A protein and the small-molecule ligand that binds it are described below.
Small molecule (SMILES): CC(=O)N[C@H]1[C@H](O[C@H]2[C@H](O)[C@@H](NC(C)=O)CO[C@@H]2CO)O[C@H](CO)[C@@H](O[C@@H]2O[C@H](CO)[C@@H](O)[C@H](O)[C@@H]2O)[C@@H]1O

Binding-site contacts:
Ligand atom O7 contacts residue VAL412 of chain 1.C at 3.2 Å.
Ligand atom C8 contacts residue SER413 of chain 1.C at 4.2 Å.
Ligand atom C4 contacts residue GLU179 of chain 1.C at 4.0 Å.
Ligand atom O5 contacts residue NAG1 of chain 1.YA at 4.0 Å.
Ligand atom O5 contacts residue ASN230 of chain 1.C at 2.4 Å (h-bond).
Ligand atom C7 contacts residue SER413 of chain 1.C at 4.0 Å.
Ligand atom C6 contacts residue NAG1 of chain 1.YA at 3.9 Å.
Ligand atom O3 contacts residue CYS345 of chain 1.C at 3.8 Å.
Ligand atom C1 contacts residue SER413 of chain 1.C at 3.4 Å.
Ligand atom N2 contacts residue SER413 of chain 1.C at 2.9 Å (h-bond).
Ligand atom O4 contacts residue GLU179 of chain 1.C at 3.5 Å (salt-bridge).
Ligand atom C5 contacts residue NAG1 of chain 1.YA at 4.0 Å.
Ligand atom C1 contacts residue ASN230 of chain 1.C at 1.4 Å.
Ligand atom C1 contacts residue VAL412 of chain 1.C at 4.1 Å (hydrophobic).
Ligand atom O3 contacts residue CYS411 of chain 1.C at 3.9 Å.
Ligand atom C8 contacts residue VAL222 of chain 1.C at 3.9 Å (hydrophobic).
Ligand atom C7 contacts residue VAL412 of chain 1.C at 3.8 Å (hydrophobic).
Ligand atom C5 contacts residue GLU179 of chain 1.C at 3.2 Å.
Ligand atom C3 contacts residue SER413 of chain 1.C at 3.6 Å.
Ligand atom O6 contacts residue GLY346 of chain 1.C at 3.3 Å.
Ligand atom C3 contacts residue VAL412 of chain 1.C at 4.0 Å (hydrophobic).
Ligand atom C4 contacts residue VAL412 of chain 1.C at 4.0 Å (hydrophobic).
Ligand atom O5 contacts residue VAL412 of chain 1.C at 4.1 Å.
Ligand atom C5 contacts residue VAL412 of chain 1.C at 3.3 Å (hydrophobic).
Ligand atom C7 contacts residue ASN230 of chain 1.C at 3.5 Å.
Ligand atom C5 contacts residue ASN230 of chain 1.C at 3.6 Å.
Ligand atom C6 contacts residue GLY346 of chain 1.C at 4.0 Å.
Ligand atom C2 contacts residue ASN230 of chain 1.C at 2.4 Å.
Ligand atom C3 contacts residue ASN230 of chain 1.C at 3.8 Å.
Ligand atom O7 contacts residue VAL222 of chain 1.C at 3.9 Å.
Ligand atom O7 contacts residue PRO180 of chain 1.C at 3.5 Å.
Ligand atom C6 contacts residue GLU179 of chain 1.C at 3.4 Å.
Ligand atom O7 contacts residue ASN230 of chain 1.C at 3.7 Å.
Ligand atom O4 contacts residue VAL412 of chain 1.C at 4.0 Å.
Ligand atom C6 contacts residue VAL412 of chain 1.C at 4.1 Å (hydrophobic).
Ligand atom N2 contacts residue ASN230 of chain 1.C at 2.9 Å (h-bond).
Ligand atom C8 contacts residue VAL412 of chain 1.C at 3.7 Å (hydrophobic).
Ligand atom C8 contacts residue LEU229 of chain 1.C at 3.8 Å (hydrophobic).
Ligand atom C2 contacts residue SER413 of chain 1.C at 3.4 Å.
Ligand atom C8 contacts residue PHE343 of chain 1.C at 4.1 Å (hydrophobic).

Sequence of chain 1.C:
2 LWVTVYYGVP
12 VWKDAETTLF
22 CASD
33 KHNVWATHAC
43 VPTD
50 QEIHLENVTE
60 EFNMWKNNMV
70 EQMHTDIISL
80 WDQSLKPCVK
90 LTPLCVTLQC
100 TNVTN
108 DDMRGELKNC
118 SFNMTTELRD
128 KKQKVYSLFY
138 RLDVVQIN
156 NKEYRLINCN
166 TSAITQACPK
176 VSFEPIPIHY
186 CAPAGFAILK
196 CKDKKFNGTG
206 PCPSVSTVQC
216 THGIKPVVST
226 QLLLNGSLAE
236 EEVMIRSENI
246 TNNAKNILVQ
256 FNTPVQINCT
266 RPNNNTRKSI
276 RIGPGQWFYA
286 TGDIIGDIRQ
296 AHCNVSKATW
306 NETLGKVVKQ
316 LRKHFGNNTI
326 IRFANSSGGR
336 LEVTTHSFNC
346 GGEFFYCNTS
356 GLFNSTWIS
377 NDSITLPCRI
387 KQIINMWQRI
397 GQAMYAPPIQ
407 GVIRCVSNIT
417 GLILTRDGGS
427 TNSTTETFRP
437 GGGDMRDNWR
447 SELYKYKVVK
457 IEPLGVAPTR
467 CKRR